Sequence of chain 1.B:
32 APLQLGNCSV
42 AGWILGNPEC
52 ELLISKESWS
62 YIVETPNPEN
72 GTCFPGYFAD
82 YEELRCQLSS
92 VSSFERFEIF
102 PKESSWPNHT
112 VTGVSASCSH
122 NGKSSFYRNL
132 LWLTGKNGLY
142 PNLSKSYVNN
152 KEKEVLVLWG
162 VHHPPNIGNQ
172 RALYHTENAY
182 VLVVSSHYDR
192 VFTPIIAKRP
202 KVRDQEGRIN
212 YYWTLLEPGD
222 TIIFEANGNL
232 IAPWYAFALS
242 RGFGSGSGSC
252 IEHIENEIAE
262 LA

Binding-site contacts:
Ligand atom C8 contacts residue PRO108 of chain 1.B at 3.8 Å (hydrophobic).
Ligand atom C8 contacts residue ASN109 of chain 1.B at 3.9 Å.
Ligand atom C7 contacts residue ASN109 of chain 1.B at 3.4 Å.
Ligand atom N2 contacts residue ASN109 of chain 1.B at 2.9 Å (h-bond).
Ligand atom C3 contacts residue ASN109 of chain 1.B at 3.9 Å.
Ligand atom C5 contacts residue ASN109 of chain 1.B at 3.8 Å.
Ligand atom O5 contacts residue ASN109 of chain 1.B at 2.4 Å (h-bond).
Ligand atom C2 contacts residue ASN109 of chain 1.B at 2.5 Å.
Ligand atom C1 contacts residue ASN109 of chain 1.B at 1.5 Å.
Ligand atom O7 contacts residue ASN109 of chain 1.B at 3.4 Å (h-bond).
Ligand atom C4 contacts residue ASN109 of chain 1.B at 4.3 Å.

The small molecule below binds the protein below.
Small molecule (SMILES): CC(=O)N[C@@H]1[C@@H](O)[C@H](O)[C@@H](CO)O[C@H]1O